Binding-site contacts:
Ligand atom C5' contacts residue ARG167 of chain 6.A at 3.9 Å.
Ligand atom O'P contacts residue TYR171 of chain 6.A at 3.2 Å (h-bond).
Ligand atom O'P contacts residue ARG167 of chain 6.A at 2.8 Å (salt-bridge).
Ligand atom C1' contacts residue ARG167 of chain 6.A at 3.7 Å.
Ligand atom O4' contacts residue ASN190 of chain 6.A at 2.6 Å (h-bond).
Ligand atom O5' contacts residue ARG167 of chain 6.A at 2.8 Å (salt-bridge).
Ligand atom O4' contacts residue LYS106 of chain 6.A at 3.0 Å (salt-bridge).
Ligand atom O3' contacts residue HIS194 of chain 6.A at 3.3 Å.
Ligand atom O'Q contacts residue ASN190 of chain 6.A at 3.8 Å.
Ligand atom O7' contacts residue HIS194 of chain 6.A at 3.5 Å.
Ligand atom C4' contacts residue ASN190 of chain 6.A at 3.5 Å.
Ligand atom C5 contacts residue ASN250 of chain 6.A at 3.2 Å.
Ligand atom C6 contacts residue ARG167 of chain 6.A at 3.5 Å.
Ligand atom C7' contacts residue HIS194 of chain 6.A at 3.4 Å.
Ligand atom C2 contacts residue THR166 of chain 6.A at 3.0 Å.
Ligand atom C3' contacts residue LYS106 of chain 6.A at 3.8 Å.
Ligand atom O4 contacts residue LYS249 of chain 6.A at 3.4 Å.
Ligand atom C4 contacts residue ASN250 of chain 6.A at 3.4 Å.
Ligand atom C6' contacts residue ARG167 of chain 6.A at 3.8 Å.
Ligand atom O2 contacts residue THR166 of chain 6.A at 3.4 Å (h-bond).
Ligand atom C6' contacts residue TYR171 of chain 6.A at 3.3 Å (hydrophobic).
Ligand atom N3 contacts residue THR166 of chain 6.A at 3.3 Å (h-bond).
Ligand atom C1C contacts residue ARG167 of chain 6.A at 3.8 Å.
Ligand atom O'P contacts residue GLN191 of chain 6.A at 3.4 Å.
Ligand atom O4 contacts residue ASN250 of chain 6.A at 2.9 Å (h-bond).
Ligand atom C1C contacts residue THR166 of chain 6.A at 3.8 Å.
Ligand atom O2 contacts residue PRO168 of chain 6.A at 3.2 Å.
Ligand atom C8' contacts residue ASN135 of chain 6.A at 3.5 Å.
Ligand atom O'Q contacts residue TYR171 of chain 6.A at 2.7 Å (h-bond).
Ligand atom O3' contacts residue GLN191 of chain 6.A at 3.3 Å (h-bond).
Ligand atom O4C contacts residue ARG167 of chain 6.A at 3.2 Å.
Ligand atom C4' contacts residue LYS106 of chain 6.A at 3.8 Å.
Ligand atom N2' contacts residue HIS194 of chain 6.A at 3.9 Å.
Ligand atom C8' contacts residue HIS194 of chain 6.A at 3.7 Å.
Ligand atom O5C contacts residue ARG167 of chain 6.A at 3.8 Å.
Ligand atom C6 contacts residue THR166 of chain 6.A at 3.6 Å.
Ligand atom O7' contacts residue TRP165 of chain 6.A at 3.3 Å.
Ligand atom O3' contacts residue LYS106 of chain 6.A at 3.0 Å (salt-bridge).
Ligand atom N1 contacts residue THR166 of chain 6.A at 3.2 Å (h-bond).
Ligand atom C4 contacts residue THR166 of chain 6.A at 3.7 Å.

Sequence of chain 6.A:
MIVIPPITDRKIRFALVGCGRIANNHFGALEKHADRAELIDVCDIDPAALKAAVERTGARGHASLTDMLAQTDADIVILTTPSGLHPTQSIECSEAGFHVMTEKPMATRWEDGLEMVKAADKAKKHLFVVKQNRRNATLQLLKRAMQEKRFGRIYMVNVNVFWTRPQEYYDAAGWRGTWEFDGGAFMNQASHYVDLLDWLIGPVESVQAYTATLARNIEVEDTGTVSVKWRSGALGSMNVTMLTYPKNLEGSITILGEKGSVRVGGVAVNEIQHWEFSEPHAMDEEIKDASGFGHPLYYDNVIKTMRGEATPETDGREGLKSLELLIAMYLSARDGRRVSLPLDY

A protein and the small-molecule ligand that binds it are described below.
Small molecule (SMILES): CC(=O)N[C@H]1[C@@H](O[P](=O)(O)O[P](=O)(O)OC[C@H]2O[C@@H](n3ccc(=O)[nH]c3=O)[C@H](O)[C@@H]2O)O[C@H](C(=O)O)[C@@H](O)[C@@H]1O